Binding-site contacts:
Ligand atom C2 contacts residue SER255 of chain 1.G at 3.6 Å.
Ligand atom O contacts residue SER245 of chain 1.G at 3.2 Å.
Ligand atom CB contacts residue ASP248 of chain 1.G at 3.7 Å.
Ligand atom OD1 contacts residue THR304 of chain 1.G at 3.5 Å.
Ligand atom C4 contacts residue GLU250 of chain 1.G at 3.5 Å.
Ligand atom SG contacts residue GLY247 of chain 1.G at 3.7 Å.
Ligand atom CZ contacts residue GLU250 of chain 1.G at 3.7 Å.
Ligand atom CD2 contacts residue ILE251 of chain 1.G at 3.4 Å (hydrophobic).
Ligand atom CB contacts residue ASP248 of chain 1.G at 3.2 Å.
Ligand atom C contacts residue GLY246 of chain 1.G at 3.7 Å.
Ligand atom CE1 contacts residue GLU250 of chain 1.G at 3.5 Å.
Ligand atom CG2 contacts residue GLY303 of chain 1.G at 3.7 Å.
Ligand atom CA contacts residue ILE251 of chain 1.G at 3.7 Å (hydrophobic).
Ligand atom CA contacts residue ASP248 of chain 1.G at 3.5 Å.
Ligand atom C6 contacts residue PHE256 of chain 1.G at 3.5 Å (hydrophobic).
Ligand atom OH contacts residue TRP301 of chain 1.G at 3.3 Å.
Ligand atom O contacts residue ILE251 of chain 1.G at 3.5 Å.
Ligand atom N contacts residue GLY246 of chain 1.G at 2.8 Å (h-bond).
Ligand atom C5 contacts residue PHE262 of chain 1.G at 3.4 Å (hydrophobic).
Ligand atom N contacts residue ASP248 of chain 1.G at 2.8 Å (salt-bridge).
Ligand atom OG1 contacts residue MET300 of chain 1.G at 2.8 Å (h-bond).
Ligand atom CA contacts residue GLY246 of chain 1.G at 3.6 Å.
Ligand atom SG contacts residue GLY246 of chain 1.G at 3.7 Å.
Ligand atom CE2 contacts residue GLY347 of chain 1.G at 3.6 Å.
Ligand atom C contacts residue ASP248 of chain 1.G at 3.5 Å.
Ligand atom CB contacts residue GLY246 of chain 1.G at 3.5 Å.
Ligand atom OG1 contacts residue TRP301 of chain 1.G at 3.4 Å.
Ligand atom NH1 contacts residue ALA178 of chain 1.G at 3.6 Å.
Ligand atom CE1 contacts residue ASN299 of chain 1.G at 3.6 Å.
Ligand atom CA contacts residue ASP248 of chain 1.G at 3.5 Å.
Ligand atom NH2 contacts residue ASP248 of chain 1.G at 2.7 Å (salt-bridge).
Ligand atom C6 contacts residue PHE262 of chain 1.G at 3.7 Å (hydrophobic).
Ligand atom CG2 contacts residue TRP301 of chain 1.G at 3.2 Å (hydrophobic).
Ligand atom CD2 contacts residue GLY347 of chain 1.G at 3.6 Å.
Ligand atom N contacts residue THR304 of chain 1.G at 3.6 Å.
Ligand atom CB contacts residue MET300 of chain 1.G at 3.6 Å (hydrophobic).
Ligand atom CB contacts residue ILE251 of chain 1.G at 3.6 Å (hydrophobic).
Ligand atom CD1 contacts residue SER245 of chain 1.G at 3.7 Å.
Ligand atom O contacts residue GLY247 of chain 1.G at 3.2 Å.
Ligand atom O contacts residue ASP248 of chain 1.G at 2.9 Å (salt-bridge).

The small molecule below binds the protein below.
Small molecule (SMILES): CC(C)C[C@@H]1NC(=O)CNC(=O)[C@H](CC(C)C)NC(=O)[C@H](CO)NC(=O)[C@H](CCCCN)NC(=O)[C@@H]2CSSC[C@@H](C(=O)N[C@@H](C(C)C)[C@H]3NO3)NC(=O)[C@H](C)NC(=O)[C@@H]3CSSC[C@H](NC(=O)[C@H](Cc4ccccc4)NC(=O)[C@H](CC4=NC=NC4)NC(=O)[C@H](CC(C)C)NC(=O)[C@H](CC(N)=O)NC(=O)CCSSC[C@H](NC(=O)[C@H](CCCN=C(N)N)NC(=O)CNC(=O)[C@H](CC(C)C)NC1=O)C(=O)N[C@@H](C)C(=O)N1CCC[C@@H]1C(=O)N[C@@H]([C@@H](C)O)C(=O)N[C@@H](Cc1ccc(OCC4CCCCC4)cc1)C(=O)N3)C(=O)N[C@@H](CCC(N)=O)C(=O)N[C@@H](CC(C)C)C(=O)N[C@@H](CCCN=C(N)N)C(=O)N2

Sequence of chain 1.G:
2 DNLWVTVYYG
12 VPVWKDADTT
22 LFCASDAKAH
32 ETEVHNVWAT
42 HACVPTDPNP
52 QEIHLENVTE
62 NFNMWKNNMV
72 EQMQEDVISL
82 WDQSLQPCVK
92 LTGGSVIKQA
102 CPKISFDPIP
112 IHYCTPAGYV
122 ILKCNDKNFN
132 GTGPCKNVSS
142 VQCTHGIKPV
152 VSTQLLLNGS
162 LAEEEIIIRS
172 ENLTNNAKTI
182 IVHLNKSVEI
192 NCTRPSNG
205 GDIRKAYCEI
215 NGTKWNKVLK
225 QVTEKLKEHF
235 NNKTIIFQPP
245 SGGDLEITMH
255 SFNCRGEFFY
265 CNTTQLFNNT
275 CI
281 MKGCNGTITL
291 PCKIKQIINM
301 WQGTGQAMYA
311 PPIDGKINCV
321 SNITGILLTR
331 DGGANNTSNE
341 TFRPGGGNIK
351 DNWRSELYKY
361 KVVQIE